Sequence of chain 1.B:
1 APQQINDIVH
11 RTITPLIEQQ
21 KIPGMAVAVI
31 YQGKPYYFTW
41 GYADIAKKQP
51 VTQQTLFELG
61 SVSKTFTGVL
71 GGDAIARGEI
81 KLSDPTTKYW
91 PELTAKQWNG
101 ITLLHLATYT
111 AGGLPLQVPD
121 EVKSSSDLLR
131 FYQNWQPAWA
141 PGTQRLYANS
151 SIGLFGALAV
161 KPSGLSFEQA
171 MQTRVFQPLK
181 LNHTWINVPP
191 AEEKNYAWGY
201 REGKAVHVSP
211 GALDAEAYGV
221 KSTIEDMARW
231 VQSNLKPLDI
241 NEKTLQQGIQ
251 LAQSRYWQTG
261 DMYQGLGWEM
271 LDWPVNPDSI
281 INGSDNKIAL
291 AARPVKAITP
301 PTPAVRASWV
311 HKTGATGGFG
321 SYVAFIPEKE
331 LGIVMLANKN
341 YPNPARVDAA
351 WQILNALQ

Binding-site contacts:
Ligand atom C20 contacts residue ALA315 of chain 1.B at 4.0 Å (hydrophobic).
Ligand atom S11 contacts residue SER61 of chain 1.B at 3.5 Å (h-bond).
Ligand atom C02 contacts residue VAL208 of chain 1.B at 3.5 Å (hydrophobic).
Ligand atom C18 contacts residue SER61 of chain 1.B at 3.7 Å.
Ligand atom O03 contacts residue VAL208 of chain 1.B at 3.6 Å.
Ligand atom C06 contacts residue GLY317 of chain 1.B at 3.4 Å.
Ligand atom N10 contacts residue ALA315 of chain 1.B at 2.8 Å (h-bond).
Ligand atom O03 contacts residue SER209 of chain 1.B at 2.8 Å (h-bond).
Ligand atom O21 contacts residue ALA315 of chain 1.B at 3.1 Å (h-bond).
Ligand atom O12 contacts residue ASN149 of chain 1.B at 3.3 Å (h-bond).
Ligand atom O13 contacts residue TYR218 of chain 1.B at 3.7 Å.
Ligand atom O13 contacts residue ASN149 of chain 1.B at 2.5 Å (h-bond).
Ligand atom C09 contacts residue ALA315 of chain 1.B at 3.1 Å (hydrophobic).
Ligand atom O01 contacts residue THR316 of chain 1.B at 3.7 Å.
Ligand atom O21 contacts residue SER61 of chain 1.B at 2.4 Å (h-bond).
Ligand atom C07 contacts residue THR316 of chain 1.B at 3.5 Å.
Ligand atom S11 contacts residue ASN149 of chain 1.B at 3.7 Å.
Ligand atom C04 contacts residue VAL208 of chain 1.B at 3.9 Å (hydrophobic).
Ligand atom O12 contacts residue SER61 of chain 1.B at 2.6 Å (h-bond).
Ligand atom O01 contacts residue VAL208 of chain 1.B at 3.7 Å.
Ligand atom C02 contacts residue GLY317 of chain 1.B at 3.9 Å.
Ligand atom O01 contacts residue GLY317 of chain 1.B at 2.8 Å (h-bond).
Ligand atom C09 contacts residue THR316 of chain 1.B at 3.7 Å.
Ligand atom O12 contacts residue TYR218 of chain 1.B at 3.5 Å.
Ligand atom C07 contacts residue GLY317 of chain 1.B at 3.6 Å.
Ligand atom O12 contacts residue ALA217 of chain 1.B at 3.9 Å.
Ligand atom O13 contacts residue GLN117 of chain 1.B at 3.9 Å.
Ligand atom C05 contacts residue THR316 of chain 1.B at 4.0 Å.
Ligand atom C06 contacts residue THR316 of chain 1.B at 3.8 Å.
Ligand atom C22 contacts residue THR316 of chain 1.B at 4.0 Å.
Ligand atom C14 contacts residue SER61 of chain 1.B at 3.4 Å.
Ligand atom CL1 contacts residue ALA315 of chain 1.B at 3.9 Å.
Ligand atom O12 contacts residue LYS64 of chain 1.B at 2.9 Å (salt-bridge).
Ligand atom C08 contacts residue THR316 of chain 1.B at 3.5 Å.
Ligand atom C17 contacts residue LEU290 of chain 1.B at 4.1 Å (hydrophobic).
Ligand atom C02 contacts residue SER209 of chain 1.B at 3.8 Å.
Ligand atom C08 contacts residue ALA315 of chain 1.B at 3.3 Å (hydrophobic).
Ligand atom C20 contacts residue SER61 of chain 1.B at 2.9 Å.
Ligand atom C05 contacts residue GLY317 of chain 1.B at 4.0 Å.
Ligand atom N10 contacts residue TYR218 of chain 1.B at 3.8 Å.

This protein binds this small molecule.
Small molecule (SMILES): O=C(O)Cc1cccc(NS(=O)(=O)c2cccc(Cl)c2O)c1